Sequence of chain 1.J:
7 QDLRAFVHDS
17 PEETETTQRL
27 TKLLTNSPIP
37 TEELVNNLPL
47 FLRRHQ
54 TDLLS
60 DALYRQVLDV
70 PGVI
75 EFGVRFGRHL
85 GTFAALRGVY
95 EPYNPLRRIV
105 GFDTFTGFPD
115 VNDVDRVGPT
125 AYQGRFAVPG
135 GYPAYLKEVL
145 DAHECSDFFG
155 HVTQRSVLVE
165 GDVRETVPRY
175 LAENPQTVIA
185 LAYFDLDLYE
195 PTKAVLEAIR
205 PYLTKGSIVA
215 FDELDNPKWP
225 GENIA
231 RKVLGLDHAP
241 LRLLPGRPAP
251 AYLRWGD

Binding-site contacts:
Ligand atom CB contacts residue PHE130 of chain 1.J at 4.0 Å (hydrophobic).
Ligand atom N contacts residue ASP191 of chain 1.J at 4.0 Å.
Ligand atom N contacts residue GLU217 of chain 1.J at 2.7 Å (salt-bridge).
Ligand atom CA contacts residue GLU217 of chain 1.J at 3.6 Å.
Ligand atom OXT contacts residue EDO1 of chain 1.CB at 3.9 Å.
Ligand atom N contacts residue ASP216 of chain 1.J at 2.8 Å (salt-bridge).
Ligand atom OE1 contacts residue LYS222 of chain 1.J at 3.8 Å.
Ligand atom OXT contacts residue GLU217 of chain 1.J at 3.1 Å (salt-bridge).
Ligand atom OXT contacts residue ASP216 of chain 1.J at 3.4 Å (salt-bridge).
Ligand atom CA contacts residue ASP216 of chain 1.J at 3.8 Å.
Ligand atom N contacts residue ASP189 of chain 1.J at 3.6 Å (salt-bridge).
Ligand atom CB contacts residue GLU217 of chain 1.J at 4.0 Å.
Ligand atom CG contacts residue TRP223 of chain 1.J at 4.2 Å (hydrophobic).
Ligand atom N contacts residue NA1 of chain 1.AB at 4.1 Å.
Ligand atom C contacts residue NA1 of chain 1.AB at 4.1 Å.
Ligand atom OE2 contacts residue PHE130 of chain 1.J at 3.3 Å.
Ligand atom OXT contacts residue NA1 of chain 1.AB at 2.9 Å (h-bond).
Ligand atom CD contacts residue TRP223 of chain 1.J at 3.7 Å (hydrophobic).
Ligand atom OE1 contacts residue TRP223 of chain 1.J at 3.0 Å (h-bond).
Ligand atom C contacts residue ASP216 of chain 1.J at 4.0 Å.
Ligand atom CG contacts residue GLU217 of chain 1.J at 3.5 Å.
Ligand atom C contacts residue GLU217 of chain 1.J at 3.6 Å.
Ligand atom CD contacts residue PHE130 of chain 1.J at 4.2 Å (hydrophobic).

A protein and the small-molecule ligand that binds it are described below.
Small molecule (SMILES): N[C@@H](CCC(=O)O)C(=O)O